This protein binds this small molecule.
Small molecule (SMILES): Cc1ncc(COP(=O)(O)O)c(CN[C@H](C)C(=O)O)c1O

Sequence of chain 2.A:
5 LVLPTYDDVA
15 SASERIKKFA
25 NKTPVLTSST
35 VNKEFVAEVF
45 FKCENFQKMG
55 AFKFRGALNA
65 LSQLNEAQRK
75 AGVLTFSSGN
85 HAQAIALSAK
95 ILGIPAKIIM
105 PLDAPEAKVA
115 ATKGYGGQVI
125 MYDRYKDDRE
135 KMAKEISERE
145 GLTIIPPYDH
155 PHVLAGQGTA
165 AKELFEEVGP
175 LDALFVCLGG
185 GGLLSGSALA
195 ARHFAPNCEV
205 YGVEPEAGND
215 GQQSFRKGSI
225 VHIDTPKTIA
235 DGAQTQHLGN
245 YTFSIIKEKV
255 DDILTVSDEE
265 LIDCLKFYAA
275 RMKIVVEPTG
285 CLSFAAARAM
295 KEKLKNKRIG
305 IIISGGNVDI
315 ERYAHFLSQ

Binding-site contacts:
Ligand atom OP3 contacts residue GLY185 of chain 2.A at 2.5 Å (h-bond).
Ligand atom C2A contacts residue SER308 of chain 2.A at 3.3 Å.
Ligand atom OP4 contacts residue PHE56 of chain 2.A at 3.6 Å.
Ligand atom OXT contacts residue PRO151 of chain 2.A at 3.5 Å.
Ligand atom OP1 contacts residue GLY184 of chain 2.A at 2.7 Å (h-bond).
Ligand atom OP3 contacts residue GLY186 of chain 2.A at 3.5 Å (h-bond).
Ligand atom OP3 contacts residue GLY184 of chain 2.A at 2.9 Å (h-bond).
Ligand atom OP1 contacts residue SER1 of chain 2.C at 3.5 Å (h-bond).
Ligand atom N1 contacts residue SER308 of chain 2.A at 2.5 Å (h-bond).
Ligand atom O3A contacts residue ASN84 of chain 2.A at 2.6 Å (h-bond).
Ligand atom N contacts residue LYS57 of chain 2.A at 2.8 Å.
Ligand atom CB contacts residue PRO151 of chain 2.A at 3.2 Å (hydrophobic).
Ligand atom C2A contacts residue GLU281 of chain 2.A at 3.3 Å.
Ligand atom CA contacts residue SER1 of chain 2.C at 3.3 Å.
Ligand atom OP2 contacts residue GLY186 of chain 2.A at 3.0 Å (h-bond).
Ligand atom OP2 contacts residue LEU187 of chain 2.A at 3.2 Å (h-bond).
Ligand atom C2A contacts residue ASN84 of chain 2.A at 3.3 Å.
Ligand atom OXT contacts residue HIS85 of chain 2.A at 3.3 Å.
Ligand atom C2 contacts residue SER308 of chain 2.A at 3.3 Å.
Ligand atom O contacts residue ASN84 of chain 2.A at 3.1 Å (h-bond).
Ligand atom C contacts residue LYS57 of chain 2.A at 3.4 Å.
Ligand atom OXT contacts residue SER81 of chain 2.A at 2.5 Å (h-bond).
Ligand atom O contacts residue HIS85 of chain 2.A at 2.9 Å (h-bond).
Ligand atom OP3 contacts residue GLY183 of chain 2.A at 2.8 Å (h-bond).
Ligand atom CA contacts residue LYS57 of chain 2.A at 2.6 Å.
Ligand atom N1 contacts residue THR283 of chain 2.A at 3.4 Å.
Ligand atom P contacts residue GLY184 of chain 2.A at 3.4 Å.
Ligand atom C contacts residue SER82 of chain 2.A at 3.3 Å.
Ligand atom OXT contacts residue SER1 of chain 2.C at 3.1 Å (h-bond).
Ligand atom OP1 contacts residue GLY183 of chain 2.A at 3.4 Å.
Ligand atom C4A contacts residue GLY236 of chain 2.A at 3.0 Å.
Ligand atom C6 contacts residue SER308 of chain 2.A at 3.4 Å.
Ligand atom C contacts residue SER1 of chain 2.C at 3.5 Å.
Ligand atom CB contacts residue LYS57 of chain 2.A at 1.4 Å.
Ligand atom C6 contacts residue THR283 of chain 2.A at 3.5 Å.
Ligand atom C4 contacts residue GLY236 of chain 2.A at 3.4 Å.
Ligand atom C contacts residue SER81 of chain 2.A at 3.2 Å.
Ligand atom O contacts residue SER82 of chain 2.A at 3.2 Å (h-bond).
Ligand atom OXT contacts residue SER82 of chain 2.A at 3.2 Å (h-bond).
Ligand atom O contacts residue SER81 of chain 2.A at 3.0 Å (h-bond).